Binding-site contacts:
Ligand atom O contacts residue ARG24 of chain 1.E at 3.5 Å.
Ligand atom CH2 contacts residue ILE20 of chain 1.F at 4.0 Å (hydrophobic).
Ligand atom NE1 contacts residue GLN45 of chain 1.F at 2.8 Å (h-bond).
Ligand atom CD1 contacts residue GLN45 of chain 1.F at 3.5 Å.
Ligand atom C contacts residue THR47 of chain 1.F at 3.4 Å.
Ligand atom OXT contacts residue THR47 of chain 1.F at 2.6 Å (h-bond).
Ligand atom CA contacts residue SER51 of chain 1.E at 3.9 Å.
Ligand atom CZ2 contacts residue THR50 of chain 1.F at 3.8 Å.
Ligand atom C contacts residue THR50 of chain 1.F at 3.9 Å.
Ligand atom CH2 contacts residue GLY21 of chain 1.F at 3.5 Å.
Ligand atom O contacts residue GLY25 of chain 1.E at 2.9 Å (h-bond).
Ligand atom C contacts residue GLY25 of chain 1.E at 3.4 Å.
Ligand atom C contacts residue SER51 of chain 1.E at 3.5 Å.
Ligand atom CB contacts residue THR28 of chain 1.E at 3.6 Å.
Ligand atom N contacts residue ASP27 of chain 1.E at 3.0 Å (salt-bridge).
Ligand atom N contacts residue THR23 of chain 1.E at 2.8 Å (h-bond).
Ligand atom NE1 contacts residue ALA44 of chain 1.F at 3.8 Å.
Ligand atom N contacts residue GLY25 of chain 1.E at 2.8 Å (h-bond).
Ligand atom CE2 contacts residue GLN45 of chain 1.F at 3.9 Å.
Ligand atom CE2 contacts residue THR50 of chain 1.F at 4.0 Å.
Ligand atom CD2 contacts residue THR50 of chain 1.F at 4.0 Å.
Ligand atom OXT contacts residue THR50 of chain 1.F at 2.8 Å (h-bond).
Ligand atom CA contacts residue THR28 of chain 1.E at 3.2 Å.
Ligand atom O contacts residue SER51 of chain 1.E at 2.9 Å (h-bond).
Ligand atom O contacts residue THR47 of chain 1.F at 3.5 Å (h-bond).
Ligand atom CZ2 contacts residue ILE53 of chain 1.F at 3.9 Å (hydrophobic).
Ligand atom CD1 contacts residue THR47 of chain 1.F at 3.8 Å.
Ligand atom CG contacts residue SER51 of chain 1.E at 3.9 Å.
Ligand atom CZ2 contacts residue ALA44 of chain 1.F at 4.0 Å (hydrophobic).
Ligand atom OXT contacts residue GLY25 of chain 1.E at 3.9 Å.
Ligand atom CB contacts residue THR23 of chain 1.E at 3.7 Å.
Ligand atom N contacts residue ARG24 of chain 1.E at 3.9 Å.
Ligand atom CB contacts residue SER51 of chain 1.E at 3.4 Å.
Ligand atom N contacts residue THR28 of chain 1.E at 2.8 Å (h-bond).
Ligand atom CD1 contacts residue SER51 of chain 1.E at 3.5 Å.
Ligand atom CE3 contacts residue HIS32 of chain 1.F at 3.9 Å.
Ligand atom OXT contacts residue HIS49 of chain 1.F at 3.9 Å.
Ligand atom CZ3 contacts residue GLY21 of chain 1.F at 3.5 Å.
Ligand atom CA contacts residue GLY25 of chain 1.E at 3.5 Å.
Ligand atom CA contacts residue THR23 of chain 1.E at 3.7 Å.

Sequence of chain 1.E:
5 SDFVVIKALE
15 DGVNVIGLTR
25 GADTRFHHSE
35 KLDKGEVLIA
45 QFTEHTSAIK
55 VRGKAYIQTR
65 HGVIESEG

Sequence of chain 1.F:
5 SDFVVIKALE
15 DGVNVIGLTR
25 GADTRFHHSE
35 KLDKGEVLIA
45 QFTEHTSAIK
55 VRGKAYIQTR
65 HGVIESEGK

This small molecule binds to this protein.
Small molecule (SMILES): N[C@@H](Cc1c[nH]c2ccccc12)C(=O)O